Binding-site contacts:
Ligand atom C8 contacts residue ASN343 of chain 1.B at 4.2 Å.
Ligand atom C5 contacts residue ASN343 of chain 1.B at 3.6 Å.
Ligand atom N2 contacts residue ASN343 of chain 1.B at 2.8 Å (h-bond).
Ligand atom C7 contacts residue ASN343 of chain 1.B at 3.1 Å.
Ligand atom C4 contacts residue ASN343 of chain 1.B at 4.2 Å.
Ligand atom C3 contacts residue ASN343 of chain 1.B at 3.7 Å.
Ligand atom C2 contacts residue ASN343 of chain 1.B at 2.4 Å.
Ligand atom C8 contacts residue SER373 of chain 1.B at 3.1 Å.
Ligand atom C1 contacts residue ASN343 of chain 1.B at 1.4 Å.
Ligand atom O5 contacts residue ASN343 of chain 1.B at 2.4 Å (h-bond).
Ligand atom O7 contacts residue ASN343 of chain 1.B at 3.0 Å (h-bond).

A protein and the small-molecule ligand that binds it are described below.
Small molecule (SMILES): CC(=O)N[C@@H]1[C@@H](O)[C@H](O)[C@@H](CO)O[C@H]1O

Sequence of chain 1.B:
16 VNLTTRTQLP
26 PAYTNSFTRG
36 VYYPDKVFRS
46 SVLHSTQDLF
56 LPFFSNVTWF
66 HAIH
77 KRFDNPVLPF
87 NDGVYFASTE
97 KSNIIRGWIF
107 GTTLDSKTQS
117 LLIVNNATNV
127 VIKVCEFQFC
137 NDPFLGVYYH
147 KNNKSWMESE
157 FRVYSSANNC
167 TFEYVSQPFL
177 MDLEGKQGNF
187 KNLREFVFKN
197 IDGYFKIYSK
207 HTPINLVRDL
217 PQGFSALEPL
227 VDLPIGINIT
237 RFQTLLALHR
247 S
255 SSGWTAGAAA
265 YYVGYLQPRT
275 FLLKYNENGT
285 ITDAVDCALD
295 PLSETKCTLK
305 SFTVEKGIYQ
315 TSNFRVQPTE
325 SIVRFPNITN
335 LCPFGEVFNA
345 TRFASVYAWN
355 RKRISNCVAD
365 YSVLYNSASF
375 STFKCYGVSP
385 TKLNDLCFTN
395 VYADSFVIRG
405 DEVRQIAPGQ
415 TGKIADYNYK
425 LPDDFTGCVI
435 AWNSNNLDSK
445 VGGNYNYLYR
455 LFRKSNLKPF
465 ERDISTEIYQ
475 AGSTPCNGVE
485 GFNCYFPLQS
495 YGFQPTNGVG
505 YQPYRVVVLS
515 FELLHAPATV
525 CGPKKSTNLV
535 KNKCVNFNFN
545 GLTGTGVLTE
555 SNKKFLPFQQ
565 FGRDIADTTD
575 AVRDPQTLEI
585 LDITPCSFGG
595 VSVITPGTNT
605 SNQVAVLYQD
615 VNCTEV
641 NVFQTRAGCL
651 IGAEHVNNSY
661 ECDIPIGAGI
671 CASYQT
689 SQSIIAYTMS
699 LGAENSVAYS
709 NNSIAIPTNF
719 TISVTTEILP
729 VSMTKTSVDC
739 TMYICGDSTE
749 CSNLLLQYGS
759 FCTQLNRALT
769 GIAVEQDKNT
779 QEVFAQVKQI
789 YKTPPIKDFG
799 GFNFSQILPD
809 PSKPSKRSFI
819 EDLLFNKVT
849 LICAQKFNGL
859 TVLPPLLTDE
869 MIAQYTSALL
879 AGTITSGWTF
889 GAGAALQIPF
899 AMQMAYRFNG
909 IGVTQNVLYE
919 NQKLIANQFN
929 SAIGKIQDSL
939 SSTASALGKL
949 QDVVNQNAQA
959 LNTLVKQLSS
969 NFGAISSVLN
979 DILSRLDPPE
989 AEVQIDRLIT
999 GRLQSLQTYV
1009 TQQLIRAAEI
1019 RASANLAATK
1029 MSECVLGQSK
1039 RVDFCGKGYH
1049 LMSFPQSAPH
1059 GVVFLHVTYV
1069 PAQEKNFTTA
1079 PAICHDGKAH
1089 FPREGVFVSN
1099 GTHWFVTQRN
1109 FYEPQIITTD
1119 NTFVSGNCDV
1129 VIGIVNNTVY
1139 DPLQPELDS